Binding-site contacts:
Ligand atom CB contacts residue HIS277 of chain 6.W at 3.7 Å.
Ligand atom CB contacts residue TYR238 of chain 6.W at 3.6 Å (hydrophobic).
Ligand atom C contacts residue LEU286 of chain 6.W at 3.8 Å (hydrophobic).
Ligand atom CG contacts residue TYR273 of chain 6.W at 3.6 Å (hydrophobic).
Ligand atom N contacts residue THR235 of chain 6.W at 3.9 Å.
Ligand atom C contacts residue THR235 of chain 6.W at 3.6 Å.
Ligand atom O contacts residue THR235 of chain 6.W at 3.1 Å (h-bond).
Ligand atom N contacts residue THR235 of chain 6.W at 3.5 Å (h-bond).
Ligand atom CA contacts residue THR235 of chain 6.W at 3.6 Å.
Ligand atom CB contacts residue LEU286 of chain 6.W at 3.9 Å (hydrophobic).
Ligand atom CG2 contacts residue LEU286 of chain 6.W at 3.7 Å (hydrophobic).
Ligand atom O contacts residue ASN281 of chain 6.W at 2.6 Å (h-bond).
Ligand atom O contacts residue LEU286 of chain 6.W at 3.2 Å.
Ligand atom CD contacts residue HIS277 of chain 6.W at 3.9 Å.
Ligand atom O contacts residue LYS234 of chain 6.W at 3.6 Å.
Ligand atom O contacts residue THR235 of chain 6.W at 3.0 Å (h-bond).
Ligand atom CG contacts residue HIS277 of chain 6.W at 3.8 Å.
Ligand atom CG contacts residue ASP233 of chain 6.W at 3.0 Å.
Ligand atom CB contacts residue ASP233 of chain 6.W at 3.0 Å.
Ligand atom C contacts residue ASN281 of chain 6.W at 3.8 Å.
Ligand atom CD contacts residue TYR273 of chain 6.W at 3.3 Å (hydrophobic).
Ligand atom CG1 contacts residue VAL280 of chain 6.W at 4.0 Å (hydrophobic).
Ligand atom CG2 contacts residue GLU236 of chain 6.W at 3.3 Å.
Ligand atom CA contacts residue ASN227 of chain 6.W at 3.7 Å.
Ligand atom CD1 contacts residue TYR94 of chain 6.W at 3.5 Å (hydrophobic).
Ligand atom C contacts residue ASN227 of chain 6.W at 3.5 Å.
Ligand atom N contacts residue ASN227 of chain 6.W at 3.0 Å (h-bond).
Ligand atom CG2 contacts residue ASN281 of chain 6.W at 3.6 Å.
Ligand atom C contacts residue TYR94 of chain 6.W at 4.0 Å (hydrophobic).
Ligand atom CG2 contacts residue PHE278 of chain 6.W at 3.7 Å (hydrophobic).
Ligand atom CG contacts residue LYS234 of chain 6.W at 3.3 Å.
Ligand atom CD1 contacts residue TYR91 of chain 6.W at 3.9 Å (hydrophobic).
Ligand atom N contacts residue TYR273 of chain 6.W at 3.9 Å.
Ligand atom C contacts residue THR235 of chain 6.W at 3.6 Å.
Ligand atom O contacts residue TYR94 of chain 6.W at 2.9 Å.
Ligand atom O contacts residue HIS277 of chain 6.W at 3.4 Å.
Ligand atom CG2 contacts residue HIS277 of chain 6.W at 3.3 Å.
Ligand atom CG1 contacts residue TYR94 of chain 6.W at 3.8 Å (hydrophobic).
Ligand atom O contacts residue ASN227 of chain 6.W at 3.6 Å.
Ligand atom C contacts residue THR235 of chain 6.W at 3.6 Å.

A small-molecule ligand and the protein it binds are described below.
Small molecule (SMILES): CC[C@H](C)[C@H](NC(=O)[C@H](CO)NC(=O)[C@H](CCCN=C(N)N)NC(=O)[C@@H](NC(=O)[C@@H]1CCCN1C(=O)[C@@H]1CCCN1C(=O)[C@H](C)N)C(C)C)C(=O)N[C@H](C=O)Cc1ccc(O)cc1

Sequence of chain 6.W:
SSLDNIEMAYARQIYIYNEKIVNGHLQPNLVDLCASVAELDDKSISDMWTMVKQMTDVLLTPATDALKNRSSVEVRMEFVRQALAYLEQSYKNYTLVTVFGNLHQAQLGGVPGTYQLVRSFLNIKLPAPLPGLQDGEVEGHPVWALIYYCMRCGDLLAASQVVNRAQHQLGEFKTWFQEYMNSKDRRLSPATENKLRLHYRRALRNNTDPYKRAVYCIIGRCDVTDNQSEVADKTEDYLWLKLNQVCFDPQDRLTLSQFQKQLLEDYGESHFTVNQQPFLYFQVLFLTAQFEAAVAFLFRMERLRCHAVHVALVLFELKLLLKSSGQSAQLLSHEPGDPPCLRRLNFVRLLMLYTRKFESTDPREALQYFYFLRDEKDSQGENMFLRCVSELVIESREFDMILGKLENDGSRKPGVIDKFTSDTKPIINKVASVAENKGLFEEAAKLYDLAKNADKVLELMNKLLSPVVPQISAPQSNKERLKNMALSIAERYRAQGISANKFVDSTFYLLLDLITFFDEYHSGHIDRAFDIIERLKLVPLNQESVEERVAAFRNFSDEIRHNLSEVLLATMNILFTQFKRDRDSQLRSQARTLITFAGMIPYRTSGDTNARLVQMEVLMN